Binding-site contacts:
Ligand atom O2B contacts residue LYS423 of chain 1.E at 3.3 Å.
Ligand atom N6 contacts residue TYR386 of chain 1.E at 2.5 Å (h-bond).
Ligand atom O5' contacts residue GLY422 of chain 1.E at 3.0 Å.
Ligand atom O2B contacts residue GLY420 of chain 1.E at 2.7 Å (h-bond).
Ligand atom O3B contacts residue MG1 of chain 1.P at 3.4 Å.
Ligand atom O2A contacts residue THR424 of chain 1.E at 2.6 Å (h-bond).
Ligand atom PB contacts residue MG1 of chain 1.P at 3.2 Å.
Ligand atom C6 contacts residue HIS385 of chain 1.E at 3.4 Å.
Ligand atom O2B contacts residue VAL421 of chain 1.E at 3.0 Å (h-bond).
Ligand atom C8 contacts residue TYR555 of chain 1.E at 3.3 Å (hydrophobic).
Ligand atom O2A contacts residue SER425 of chain 1.E at 2.9 Å (h-bond).
Ligand atom O2A contacts residue GLY422 of chain 1.E at 2.5 Å.
Ligand atom O3A contacts residue GLY420 of chain 1.E at 3.1 Å.
Ligand atom S1G contacts residue MG1 of chain 1.P at 3.2 Å.
Ligand atom O1B contacts residue MG1 of chain 1.P at 2.1 Å.
Ligand atom PA contacts residue GLY422 of chain 1.E at 3.4 Å.
Ligand atom N1 contacts residue TYR386 of chain 1.E at 3.2 Å (h-bond).
Ligand atom N7 contacts residue MET388 of chain 1.E at 3.2 Å (h-bond).
Ligand atom C5 contacts residue HIS385 of chain 1.E at 3.4 Å.
Ligand atom O5' contacts residue SER425 of chain 1.E at 2.6 Å (h-bond).
Ligand atom O1B contacts residue THR424 of chain 1.E at 2.9 Å (h-bond).
Ligand atom N1 contacts residue HIS385 of chain 1.E at 3.3 Å.
Ligand atom O3G contacts residue PRO419 of chain 1.E at 3.1 Å.
Ligand atom PA contacts residue SER425 of chain 1.E at 3.3 Å.
Ligand atom N6 contacts residue MET388 of chain 1.E at 2.6 Å (h-bond).
Ligand atom O1A contacts residue MG1 of chain 1.P at 3.0 Å.
Ligand atom O2G contacts residue MG1 of chain 1.P at 2.1 Å.
Ligand atom O4' contacts residue GLY422 of chain 1.E at 3.3 Å.
Ligand atom C8 contacts residue VAL421 of chain 1.E at 3.1 Å (hydrophobic).
Ligand atom O3B contacts residue GLY420 of chain 1.E at 2.4 Å (h-bond).
Ligand atom C6 contacts residue MET388 of chain 1.E at 3.4 Å (hydrophobic).
Ligand atom PG contacts residue MG1 of chain 1.P at 3.0 Å.
Ligand atom C3' contacts residue SER425 of chain 1.E at 3.0 Å.
Ligand atom O2A contacts residue LYS423 of chain 1.E at 2.7 Å (salt-bridge).
Ligand atom O2B contacts residue GLY422 of chain 1.E at 3.3 Å (h-bond).
Ligand atom C5' contacts residue GLY420 of chain 1.E at 3.4 Å.
Ligand atom N7 contacts residue TYR555 of chain 1.E at 2.8 Å (h-bond).
Ligand atom PB contacts residue GLY420 of chain 1.E at 3.0 Å.
Ligand atom O3A contacts residue GLY422 of chain 1.E at 3.0 Å (h-bond).
Ligand atom C2' contacts residue SER425 of chain 1.E at 3.2 Å.

Sequence of chain 1.E:
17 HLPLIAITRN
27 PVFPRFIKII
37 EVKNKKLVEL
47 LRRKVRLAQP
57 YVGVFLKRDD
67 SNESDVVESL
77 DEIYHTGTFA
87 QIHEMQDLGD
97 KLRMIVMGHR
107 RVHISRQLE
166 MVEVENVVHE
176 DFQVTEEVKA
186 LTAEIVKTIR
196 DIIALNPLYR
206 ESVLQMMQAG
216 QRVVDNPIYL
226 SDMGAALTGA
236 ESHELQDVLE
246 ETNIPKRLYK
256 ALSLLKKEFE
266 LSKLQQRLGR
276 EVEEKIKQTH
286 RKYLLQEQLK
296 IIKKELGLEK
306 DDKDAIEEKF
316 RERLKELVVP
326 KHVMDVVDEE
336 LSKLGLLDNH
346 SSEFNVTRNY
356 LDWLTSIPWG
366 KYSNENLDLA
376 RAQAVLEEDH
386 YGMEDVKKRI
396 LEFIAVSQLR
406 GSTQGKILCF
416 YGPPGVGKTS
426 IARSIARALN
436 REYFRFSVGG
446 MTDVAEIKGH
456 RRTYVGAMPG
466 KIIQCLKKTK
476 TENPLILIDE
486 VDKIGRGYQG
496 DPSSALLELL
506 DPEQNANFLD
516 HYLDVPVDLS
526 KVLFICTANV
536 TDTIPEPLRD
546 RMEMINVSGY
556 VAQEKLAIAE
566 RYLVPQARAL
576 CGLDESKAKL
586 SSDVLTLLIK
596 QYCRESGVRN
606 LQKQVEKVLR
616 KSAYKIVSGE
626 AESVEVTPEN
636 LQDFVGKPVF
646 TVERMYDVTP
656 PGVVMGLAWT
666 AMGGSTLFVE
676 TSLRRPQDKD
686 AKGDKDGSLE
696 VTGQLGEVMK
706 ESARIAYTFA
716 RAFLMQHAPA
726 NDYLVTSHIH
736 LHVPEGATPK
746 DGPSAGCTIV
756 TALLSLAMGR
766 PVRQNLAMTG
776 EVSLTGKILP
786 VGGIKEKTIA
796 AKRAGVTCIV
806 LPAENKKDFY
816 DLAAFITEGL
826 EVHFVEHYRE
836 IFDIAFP

The small molecule below binds the protein below.
Small molecule (SMILES): Nc1ncnc2c1ncn2[C@@H]1O[C@H](COP(=O)(O)OP(=O)(O)OP(O)(O)=S)[C@@H](O)[C@H]1O